Binding-site contacts:
Ligand atom O7 contacts residue ASN555 of chain 2.B at 3.8 Å.
Ligand atom C1 contacts residue ASN555 of chain 2.B at 1.4 Å.
Ligand atom C5 contacts residue ASN555 of chain 2.B at 3.6 Å.
Ligand atom C4 contacts residue ASN555 of chain 2.B at 4.2 Å.
Ligand atom C8 contacts residue THR545 of chain 2.B at 3.6 Å.
Ligand atom C7 contacts residue THR545 of chain 2.B at 4.4 Å.
Ligand atom C7 contacts residue ASN555 of chain 2.B at 3.6 Å.
Ligand atom O6 contacts residue LYS551 of chain 2.B at 3.9 Å.
Ligand atom C2 contacts residue ASN555 of chain 2.B at 2.5 Å.
Ligand atom O7 contacts residue THR545 of chain 2.B at 3.8 Å.
Ligand atom C3 contacts residue ASN555 of chain 2.B at 3.8 Å.
Ligand atom N2 contacts residue ASN555 of chain 2.B at 3.0 Å (h-bond).
Ligand atom O5 contacts residue ASN555 of chain 2.B at 2.3 Å (h-bond).

Sequence of chain 2.B:
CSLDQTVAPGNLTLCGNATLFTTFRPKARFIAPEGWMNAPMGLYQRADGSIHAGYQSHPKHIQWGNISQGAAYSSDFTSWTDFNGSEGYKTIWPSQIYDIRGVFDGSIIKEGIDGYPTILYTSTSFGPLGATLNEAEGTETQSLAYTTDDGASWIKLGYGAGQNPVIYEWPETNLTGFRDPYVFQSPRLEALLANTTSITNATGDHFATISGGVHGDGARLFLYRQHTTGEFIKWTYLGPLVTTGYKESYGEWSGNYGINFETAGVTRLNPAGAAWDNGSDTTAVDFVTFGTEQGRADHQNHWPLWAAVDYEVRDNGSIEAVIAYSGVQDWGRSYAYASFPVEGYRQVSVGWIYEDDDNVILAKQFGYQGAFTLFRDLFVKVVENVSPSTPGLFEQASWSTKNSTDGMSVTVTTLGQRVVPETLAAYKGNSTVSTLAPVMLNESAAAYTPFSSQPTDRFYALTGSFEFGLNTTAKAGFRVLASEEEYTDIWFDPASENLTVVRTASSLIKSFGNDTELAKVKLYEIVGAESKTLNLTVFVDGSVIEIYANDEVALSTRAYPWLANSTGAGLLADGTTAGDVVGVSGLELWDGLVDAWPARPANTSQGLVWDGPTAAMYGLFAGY

The protein below binds the small molecule below.
Small molecule (SMILES): CC(=O)N[C@@H]1[C@@H](O)[C@H](O)[C@@H](CO)O[C@H]1O